Sequence of chain 1.A:
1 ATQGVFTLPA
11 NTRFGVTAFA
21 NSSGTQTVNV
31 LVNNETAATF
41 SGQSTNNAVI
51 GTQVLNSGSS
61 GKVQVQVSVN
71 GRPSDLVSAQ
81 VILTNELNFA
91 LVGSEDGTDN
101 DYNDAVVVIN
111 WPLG

A small-molecule ligand and the protein it binds are described below.
Small molecule (SMILES): CCC[C@@H](NC(=O)[C@@H](CCCCN)NC(=O)[C@@H](Cc1ccc(O)cc1)NC(=O)[C@H](N)CCCCN)C(=O)N[C@H](C)C(=O)N[C@H](CC(C)C)C(=O)N[C@H](CCCCN)C(=O)N[C@H](CC)C(=O)N[C@H](CC(C)C)C(=O)N[C@H](C)C(=O)N[C@H](C)C(=O)N[C@H](CC(C)C)C(=O)N[C@@H](C=O)CC(C)C

Binding-site contacts:
Ligand atom N contacts residue NH21 of chain 1.M at 2.7 Å (h-bond).
Ligand atom CD contacts residue ZDC1 of chain 1.L at 4.2 Å.
Ligand atom N contacts residue SER23 of chain 1.A at 4.3 Å.
Ligand atom CE contacts residue ASP99 of chain 1.A at 3.8 Å.
Ligand atom N contacts residue ZDC1 of chain 1.L at 3.2 Å.
Ligand atom CD contacts residue ASP99 of chain 1.A at 3.8 Å.
Ligand atom C contacts residue NH21 of chain 1.M at 3.8 Å.
Ligand atom CB contacts residue NH21 of chain 1.M at 3.6 Å.
Ligand atom CA contacts residue ZDC1 of chain 1.L at 4.2 Å.
Ligand atom NZ contacts residue ASP99 of chain 1.A at 3.0 Å (salt-bridge).
Ligand atom N contacts residue ZDC1 of chain 1.L at 1.3 Å.
Ligand atom C contacts residue NH21 of chain 1.M at 4.0 Å.
Ligand atom CA contacts residue SER23 of chain 1.A at 4.0 Å.
Ligand atom CD contacts residue ASN70 of chain 1.A at 4.2 Å.
Ligand atom NZ contacts residue ASN70 of chain 1.A at 3.9 Å.
Ligand atom C contacts residue NH21 of chain 1.M at 1.3 Å.
Ligand atom O contacts residue NH21 of chain 1.M at 2.2 Å (h-bond).
Ligand atom C contacts residue ZDC1 of chain 1.L at 4.3 Å.
Ligand atom O contacts residue NH21 of chain 1.M at 3.6 Å (h-bond).
Ligand atom CA contacts residue NH21 of chain 1.M at 2.4 Å.
Ligand atom O contacts residue ZDC1 of chain 1.L at 3.5 Å (h-bond).
Ligand atom CA contacts residue ZDC1 of chain 1.L at 2.4 Å.
Ligand atom O contacts residue NH21 of chain 1.M at 2.9 Å (h-bond).
Ligand atom CB contacts residue ASN70 of chain 1.A at 4.4 Å.
Ligand atom C contacts residue ZDC1 of chain 1.L at 3.0 Å.
Ligand atom CD1 contacts residue THR98 of chain 1.A at 3.7 Å.
Ligand atom CB contacts residue ZDC1 of chain 1.L at 3.6 Å.